Binding-site contacts:
Ligand atom C8 contacts residue LEU104 of chain 1.B at 4.2 Å (hydrophobic).
Ligand atom O5 contacts residue ASN105 of chain 1.B at 2.4 Å (h-bond).
Ligand atom C1 contacts residue ASN105 of chain 1.B at 1.4 Å.
Ligand atom C5 contacts residue ASN105 of chain 1.B at 3.7 Å.
Ligand atom C7 contacts residue ASN105 of chain 1.B at 3.5 Å.
Ligand atom C5 contacts residue HIS144 of chain 1.B at 4.1 Å.
Ligand atom C1 contacts residue HIS144 of chain 1.B at 3.9 Å.
Ligand atom N2 contacts residue ASN105 of chain 1.B at 2.9 Å (h-bond).
Ligand atom O7 contacts residue ASN105 of chain 1.B at 3.7 Å.
Ligand atom C3 contacts residue ASN105 of chain 1.B at 3.8 Å.
Ligand atom C6 contacts residue HIS144 of chain 1.B at 4.2 Å.
Ligand atom C8 contacts residue PRO103 of chain 1.B at 3.8 Å (hydrophobic).
Ligand atom C4 contacts residue ASN105 of chain 1.B at 4.2 Å.
Ligand atom C8 contacts residue ASN105 of chain 1.B at 4.3 Å.
Ligand atom C2 contacts residue ASN105 of chain 1.B at 2.5 Å.
Ligand atom O5 contacts residue HIS144 of chain 1.B at 3.5 Å.

Sequence of chain 1.B:
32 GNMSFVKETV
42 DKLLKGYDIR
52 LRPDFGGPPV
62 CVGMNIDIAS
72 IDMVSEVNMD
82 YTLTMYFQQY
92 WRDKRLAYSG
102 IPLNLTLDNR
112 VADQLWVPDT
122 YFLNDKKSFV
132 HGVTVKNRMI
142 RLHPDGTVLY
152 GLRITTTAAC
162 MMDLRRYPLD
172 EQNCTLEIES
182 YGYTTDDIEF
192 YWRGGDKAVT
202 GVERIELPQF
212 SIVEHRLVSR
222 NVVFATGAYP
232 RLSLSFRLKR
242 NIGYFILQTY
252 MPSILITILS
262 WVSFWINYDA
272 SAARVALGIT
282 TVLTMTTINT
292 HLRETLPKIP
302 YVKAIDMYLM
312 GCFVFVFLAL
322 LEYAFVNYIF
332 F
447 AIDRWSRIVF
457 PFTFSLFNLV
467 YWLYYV

A small-molecule ligand and the protein it binds are described below.
Small molecule (SMILES): CC(=O)N[C@H]1[C@H](O[C@H]2[C@H](O)[C@@H](NC(C)=O)CO[C@@H]2CO)O[C@H](CO)[C@@H](O)[C@@H]1O